Binding-site contacts:
Ligand atom C8 contacts residue HIS104 of chain 25.B at 4.5 Å.
Ligand atom C4 contacts residue HIS104 of chain 25.B at 4.5 Å.
Ligand atom C6 contacts residue HIS104 of chain 25.B at 3.5 Å.
Ligand atom N2 contacts residue ASN154 of chain 25.A at 2.9 Å (h-bond).
Ligand atom C8 contacts residue ASN154 of chain 25.A at 3.7 Å.
Ligand atom C7 contacts residue ASN154 of chain 25.A at 3.4 Å.
Ligand atom C6 contacts residue VAL250 of chain 25.B at 4.3 Å (hydrophobic).
Ligand atom C4 contacts residue ASN154 of chain 25.A at 4.2 Å.
Ligand atom C1 contacts residue HIS104 of chain 25.B at 3.7 Å.
Ligand atom O7 contacts residue ASN154 of chain 25.A at 3.4 Å (h-bond).
Ligand atom C1 contacts residue ASN154 of chain 25.A at 1.4 Å.
Ligand atom C3 contacts residue ASN154 of chain 25.A at 3.8 Å.
Ligand atom O5 contacts residue ASN154 of chain 25.A at 2.3 Å (h-bond).
Ligand atom C2 contacts residue ASN154 of chain 25.A at 2.4 Å.
Ligand atom O5 contacts residue HIS104 of chain 25.B at 3.1 Å.
Ligand atom C5 contacts residue HIS104 of chain 25.B at 3.2 Å.
Ligand atom C5 contacts residue ASN154 of chain 25.A at 3.6 Å.

Sequence of chain 25.A:
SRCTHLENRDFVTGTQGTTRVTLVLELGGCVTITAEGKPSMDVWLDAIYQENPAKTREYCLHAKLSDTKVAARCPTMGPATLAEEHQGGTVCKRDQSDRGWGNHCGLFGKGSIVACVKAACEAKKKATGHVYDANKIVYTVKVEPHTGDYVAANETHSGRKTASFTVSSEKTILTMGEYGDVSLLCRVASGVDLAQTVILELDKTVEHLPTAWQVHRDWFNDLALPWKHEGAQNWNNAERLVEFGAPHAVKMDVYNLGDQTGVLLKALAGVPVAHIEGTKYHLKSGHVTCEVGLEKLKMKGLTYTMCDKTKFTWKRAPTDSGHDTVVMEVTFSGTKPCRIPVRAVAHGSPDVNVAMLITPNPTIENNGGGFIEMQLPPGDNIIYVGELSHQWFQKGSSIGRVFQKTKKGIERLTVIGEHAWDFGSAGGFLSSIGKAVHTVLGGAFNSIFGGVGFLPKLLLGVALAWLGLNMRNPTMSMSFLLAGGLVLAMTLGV

A small-molecule ligand and the protein it binds are described below.
Small molecule (SMILES): CC(=O)N[C@H]1[C@H](O[C@H]2[C@H](O)[C@@H](NC(C)=O)CO[C@@H]2CO[C@@H]2O[C@@H](C)[C@@H](O)[C@@H](O)[C@@H]2O)O[C@H](CO)[C@@H](O)[C@@H]1O

Sequence of chain 25.B:
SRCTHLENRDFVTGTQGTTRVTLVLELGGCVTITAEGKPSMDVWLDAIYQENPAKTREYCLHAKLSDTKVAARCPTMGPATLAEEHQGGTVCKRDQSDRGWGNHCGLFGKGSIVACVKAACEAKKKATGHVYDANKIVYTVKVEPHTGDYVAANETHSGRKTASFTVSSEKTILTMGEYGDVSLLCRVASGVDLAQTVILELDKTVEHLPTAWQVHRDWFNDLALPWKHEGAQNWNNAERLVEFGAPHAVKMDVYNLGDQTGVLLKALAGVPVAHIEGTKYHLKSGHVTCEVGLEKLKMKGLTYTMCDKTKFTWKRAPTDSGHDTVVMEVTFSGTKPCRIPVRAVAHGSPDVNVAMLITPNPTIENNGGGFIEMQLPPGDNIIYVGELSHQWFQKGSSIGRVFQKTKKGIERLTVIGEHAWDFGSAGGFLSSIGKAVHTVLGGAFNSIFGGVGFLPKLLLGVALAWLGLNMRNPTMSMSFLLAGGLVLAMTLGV